Sequence of chain 1.A:
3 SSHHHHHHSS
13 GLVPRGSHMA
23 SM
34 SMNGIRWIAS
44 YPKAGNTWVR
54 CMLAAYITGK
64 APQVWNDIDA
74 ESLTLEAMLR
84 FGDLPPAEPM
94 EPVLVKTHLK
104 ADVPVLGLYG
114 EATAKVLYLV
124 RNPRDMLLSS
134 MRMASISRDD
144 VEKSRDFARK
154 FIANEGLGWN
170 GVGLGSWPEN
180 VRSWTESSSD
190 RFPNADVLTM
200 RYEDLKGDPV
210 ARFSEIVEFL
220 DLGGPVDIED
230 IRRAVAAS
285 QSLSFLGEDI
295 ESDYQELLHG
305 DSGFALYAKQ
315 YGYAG

Binding-site contacts:
Ligand atom C2 contacts residue SER132 of chain 1.A at 3.7 Å.
Ligand atom O20 contacts residue GLY48 of chain 1.A at 3.8 Å.
Ligand atom C10 contacts residue TYR201 of chain 1.A at 4.2 Å (hydrophobic).
Ligand atom C17 contacts residue TRP51 of chain 1.A at 4.3 Å (hydrophobic).
Ligand atom O5 contacts residue SER132 of chain 1.A at 4.3 Å.
Ligand atom C7 contacts residue ARG124 of chain 1.A at 3.9 Å.
Ligand atom C16 contacts residue SER237 of chain 1.A at 4.1 Å.
Ligand atom C14 contacts residue TRP51 of chain 1.A at 4.2 Å (hydrophobic).
Ligand atom O20 contacts residue TRP51 of chain 1.A at 3.9 Å.
Ligand atom C21 contacts residue GLY48 of chain 1.A at 3.4 Å.
Ligand atom C21 contacts residue ALA47 of chain 1.A at 4.0 Å (hydrophobic).
Ligand atom C7 contacts residue TYR201 of chain 1.A at 3.9 Å (hydrophobic).
Ligand atom C4 contacts residue ARG124 of chain 1.A at 4.1 Å.
Ligand atom O8 contacts residue ARG124 of chain 1.A at 3.7 Å.
Ligand atom C14 contacts residue TYR201 of chain 1.A at 3.6 Å (hydrophobic).
Ligand atom C11 contacts residue TYR201 of chain 1.A at 4.1 Å (hydrophobic).
Ligand atom N1 contacts residue SER132 of chain 1.A at 2.4 Å (h-bond).
Ligand atom C13 contacts residue TRP51 of chain 1.A at 3.8 Å (hydrophobic).
Ligand atom C21 contacts residue LYS46 of chain 1.A at 4.0 Å.
Ligand atom C21 contacts residue ASN49 of chain 1.A at 4.0 Å.
Ligand atom N1 contacts residue ARG124 of chain 1.A at 3.5 Å (salt-bridge).
Ligand atom C3 contacts residue ARG124 of chain 1.A at 4.0 Å.
Ligand atom C11 contacts residue TRP51 of chain 1.A at 3.7 Å (hydrophobic).
Ligand atom C4 contacts residue TYR201 of chain 1.A at 4.1 Å (hydrophobic).
Ligand atom C12 contacts residue TRP51 of chain 1.A at 4.1 Å (hydrophobic).
Ligand atom O8 contacts residue LYS46 of chain 1.A at 3.9 Å.
Ligand atom N9 contacts residue TYR201 of chain 1.A at 3.3 Å (h-bond).
Ligand atom O5 contacts residue ARG124 of chain 1.A at 4.1 Å.
Ligand atom O19 contacts residue LYS46 of chain 1.A at 3.4 Å.
Ligand atom C12 contacts residue TYR201 of chain 1.A at 3.9 Å (hydrophobic).
Ligand atom C3 contacts residue TYR201 of chain 1.A at 3.1 Å (hydrophobic).
Ligand atom O20 contacts residue THR50 of chain 1.A at 4.0 Å.
Ligand atom C21 contacts residue TRP51 of chain 1.A at 4.2 Å (hydrophobic).
Ligand atom C13 contacts residue TYR201 of chain 1.A at 2.9 Å (hydrophobic).
Ligand atom O8 contacts residue SER132 of chain 1.A at 3.5 Å (h-bond).
Ligand atom C2 contacts residue TYR201 of chain 1.A at 4.1 Å (hydrophobic).
Ligand atom O6 contacts residue TYR201 of chain 1.A at 4.1 Å.
Ligand atom C7 contacts residue SER132 of chain 1.A at 4.1 Å.
Ligand atom C2 contacts residue ARG124 of chain 1.A at 4.2 Å.
Ligand atom C21 contacts residue THR50 of chain 1.A at 3.4 Å.

The protein below binds the small molecule below.
Small molecule (SMILES): COC(=O)[C@H](Cc1ccccc1)NC(=O)[C@@H](N)CC(=O)O